Sequence of chain 1.C:
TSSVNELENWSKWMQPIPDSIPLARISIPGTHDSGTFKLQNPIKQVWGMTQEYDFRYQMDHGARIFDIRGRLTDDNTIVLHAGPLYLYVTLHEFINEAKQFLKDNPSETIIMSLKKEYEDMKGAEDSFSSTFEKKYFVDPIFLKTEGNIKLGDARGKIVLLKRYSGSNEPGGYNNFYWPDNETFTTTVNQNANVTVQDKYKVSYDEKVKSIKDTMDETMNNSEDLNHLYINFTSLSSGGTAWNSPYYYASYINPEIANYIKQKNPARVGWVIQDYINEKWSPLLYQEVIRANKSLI

Binding-site contacts:
Ligand atom C6 contacts residue ARG166 of chain 1.C at 3.6 Å.
Ligand atom C6 contacts residue ARG72 of chain 1.C at 3.3 Å.
Ligand atom C1 contacts residue TYR203 of chain 1.C at 4.0 Å (hydrophobic).
Ligand atom O5 contacts residue LYS118 of chain 1.C at 3.9 Å.
Ligand atom O4 contacts residue LYS118 of chain 1.C at 4.0 Å.
Ligand atom C3 contacts residue TYR203 of chain 1.C at 3.8 Å (hydrophobic).
Ligand atom O1 contacts residue ASP201 of chain 1.C at 3.1 Å (salt-bridge).
Ligand atom C4 contacts residue LYS118 of chain 1.C at 4.0 Å.
Ligand atom O2 contacts residue HIS35 of chain 1.C at 3.2 Å (h-bond).
Ligand atom C5 contacts residue ARG72 of chain 1.C at 4.1 Å.
Ligand atom C5 contacts residue LYS118 of chain 1.C at 3.5 Å.
Ligand atom O5 contacts residue TYR203 of chain 1.C at 4.1 Å.
Ligand atom C5 contacts residue ARG166 of chain 1.C at 3.8 Å.
Ligand atom O6 contacts residue ARG166 of chain 1.C at 2.7 Å (salt-bridge).
Ligand atom O1 contacts residue ARG72 of chain 1.C at 3.5 Å (salt-bridge).
Ligand atom O2 contacts residue ARG72 of chain 1.C at 2.9 Å (salt-bridge).
Ligand atom O6 contacts residue ASP201 of chain 1.C at 2.7 Å (salt-bridge).
Ligand atom O2 contacts residue ASP36 of chain 1.C at 4.5 Å.
Ligand atom O5 contacts residue ASP201 of chain 1.C at 4.2 Å.
Ligand atom O1 contacts residue PHE235 of chain 1.C at 4.1 Å.
Ligand atom C2 contacts residue ARG72 of chain 1.C at 3.9 Å.
Ligand atom O5 contacts residue ASP183 of chain 1.C at 4.4 Å.
Ligand atom O5 contacts residue ARG166 of chain 1.C at 3.8 Å.
Ligand atom O1 contacts residue HIS35 of chain 1.C at 3.5 Å (h-bond).
Ligand atom O6 contacts residue ARG72 of chain 1.C at 4.1 Å.
Ligand atom O6 contacts residue TRP181 of chain 1.C at 3.9 Å.
Ligand atom C4 contacts residue TYR203 of chain 1.C at 4.5 Å (hydrophobic).
Ligand atom O4 contacts residue TYR203 of chain 1.C at 3.9 Å.
Ligand atom C6 contacts residue ASP201 of chain 1.C at 3.6 Å.
Ligand atom C1 contacts residue ARG72 of chain 1.C at 3.7 Å.
Ligand atom C2 contacts residue TYR203 of chain 1.C at 4.0 Å (hydrophobic).
Ligand atom O3 contacts residue TYR203 of chain 1.C at 3.9 Å.
Ligand atom C1 contacts residue HIS35 of chain 1.C at 4.3 Å.
Ligand atom C1 contacts residue ASP201 of chain 1.C at 3.5 Å.
Ligand atom C4 contacts residue ARG72 of chain 1.C at 4.0 Å.
Ligand atom C2 contacts residue HIS35 of chain 1.C at 3.9 Å.

The small molecule below binds the protein below.
Small molecule (SMILES): OC1C(O)C(O)C(O)C(O)C1O